Sequence of chain 1.A:
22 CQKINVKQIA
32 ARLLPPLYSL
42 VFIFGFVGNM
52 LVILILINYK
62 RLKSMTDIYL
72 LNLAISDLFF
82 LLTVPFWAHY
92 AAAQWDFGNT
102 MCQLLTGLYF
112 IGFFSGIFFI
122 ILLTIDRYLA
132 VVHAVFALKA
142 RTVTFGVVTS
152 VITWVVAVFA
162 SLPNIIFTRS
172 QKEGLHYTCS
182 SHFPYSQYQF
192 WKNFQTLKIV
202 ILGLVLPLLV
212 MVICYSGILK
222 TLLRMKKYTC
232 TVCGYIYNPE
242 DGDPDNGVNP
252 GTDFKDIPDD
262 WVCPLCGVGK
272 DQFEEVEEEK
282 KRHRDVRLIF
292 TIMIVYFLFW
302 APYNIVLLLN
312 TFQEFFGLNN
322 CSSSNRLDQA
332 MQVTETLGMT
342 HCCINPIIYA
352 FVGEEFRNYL

A small-molecule ligand and the protein it binds are described below.
Small molecule (SMILES): Cc1nnc(C(C)C)n1C1C[C@H]2CC[C@@H](C1)N2CC[C@H](NC(=O)C1CCC(F)(F)CC1)c1ccsc1

Binding-site contacts:
Ligand atom C11 contacts residue GLU336 of chain 1.A at 3.3 Å.
Ligand atom F2 contacts residue LYS193 of chain 1.A at 3.6 Å.
Ligand atom N4 contacts residue TYR39 of chain 1.A at 3.5 Å (h-bond).
Ligand atom C13 contacts residue TYR304 of chain 1.A at 3.6 Å (hydrophobic).
Ligand atom O1 contacts residue PHE111 of chain 1.A at 3.5 Å.
Ligand atom C14 contacts residue TYR91 of chain 1.A at 3.6 Å (hydrophobic).
Ligand atom N3 contacts residue TYR39 of chain 1.A at 2.8 Å (h-bond).
Ligand atom C19 contacts residue GLU336 of chain 1.A at 3.5 Å.
Ligand atom C15 contacts residue TYR304 of chain 1.A at 3.5 Å (hydrophobic).
Ligand atom C27 contacts residue PHE114 of chain 1.A at 3.7 Å (hydrophobic).
Ligand atom C12 contacts residue GLU336 of chain 1.A at 3.4 Å.
Ligand atom C25 contacts residue PHE111 of chain 1.A at 3.3 Å (hydrophobic).
Ligand atom C3 contacts residue GLU336 of chain 1.A at 3.7 Å.
Ligand atom C5 contacts residue GLU336 of chain 1.A at 3.5 Å.
Ligand atom S1 contacts residue TYR304 of chain 1.A at 3.8 Å.
Ligand atom C10 contacts residue GLU336 of chain 1.A at 3.4 Å.
Ligand atom C20 contacts residue TYR110 of chain 1.A at 3.4 Å (hydrophobic).
Ligand atom N2 contacts residue GLU336 of chain 1.A at 2.8 Å (salt-bridge).
Ligand atom F2 contacts residue THR197 of chain 1.A at 3.3 Å.
Ligand atom S1 contacts residue TRP301 of chain 1.A at 3.8 Å.
Ligand atom C16 contacts residue ILE200 of chain 1.A at 3.7 Å (hydrophobic).
Ligand atom C3 contacts residue TYR110 of chain 1.A at 3.6 Å (hydrophobic).
Ligand atom C26 contacts residue GLU336 of chain 1.A at 3.8 Å.
Ligand atom N5 contacts residue ILE200 of chain 1.A at 3.7 Å.
Ligand atom C26 contacts residue TYR304 of chain 1.A at 3.1 Å (hydrophobic).
Ligand atom C23 contacts residue LEU308 of chain 1.A at 3.8 Å (hydrophobic).
Ligand atom C6 contacts residue TRP88 of chain 1.A at 3.7 Å (hydrophobic).
Ligand atom C2 contacts residue GLU336 of chain 1.A at 3.6 Å.
Ligand atom F2 contacts residue THR312 of chain 1.A at 3.2 Å.
Ligand atom C6 contacts residue GLU336 of chain 1.A at 3.7 Å.
Ligand atom C11 contacts residue TYR110 of chain 1.A at 3.7 Å (hydrophobic).
Ligand atom C25 contacts residue ILE200 of chain 1.A at 3.7 Å (hydrophobic).
Ligand atom C24 contacts residue THR197 of chain 1.A at 3.4 Å.
Ligand atom C22 contacts residue GLN196 of chain 1.A at 3.7 Å.
Ligand atom N5 contacts residue TYR304 of chain 1.A at 3.0 Å (h-bond).
Ligand atom C13 contacts residue PHE111 of chain 1.A at 3.6 Å (hydrophobic).
Ligand atom C19 contacts residue TYR39 of chain 1.A at 3.5 Å (hydrophobic).
Ligand atom C4 contacts residue TYR39 of chain 1.A at 3.6 Å (hydrophobic).
Ligand atom C24 contacts residue LYS193 of chain 1.A at 3.8 Å.
Ligand atom F1 contacts residue PHE184 of chain 1.A at 3.5 Å.